Binding-site contacts:
Ligand atom O7 contacts residue GLN322 of chain 1.E at 3.3 Å (h-bond).
Ligand atom N2 contacts residue ASN345 of chain 1.E at 3.1 Å (h-bond).
Ligand atom C6 contacts residue SER347 of chain 1.E at 3.4 Å.
Ligand atom O6 contacts residue ASN345 of chain 1.E at 4.0 Å.
Ligand atom O5 contacts residue ASN345 of chain 1.E at 1.9 Å (h-bond).
Ligand atom C1 contacts residue GLN322 of chain 1.E at 4.0 Å.
Ligand atom C3 contacts residue ASN345 of chain 1.E at 3.7 Å.
Ligand atom O5 contacts residue SER347 of chain 1.E at 4.2 Å.
Ligand atom C8 contacts residue THR331 of chain 1.E at 4.2 Å.
Ligand atom C8 contacts residue ASN345 of chain 1.E at 4.3 Å.
Ligand atom C5 contacts residue GLN322 of chain 1.E at 4.0 Å.
Ligand atom C5 contacts residue ASN345 of chain 1.E at 3.3 Å.
Ligand atom C1 contacts residue ASN345 of chain 1.E at 1.4 Å.
Ligand atom C6 contacts residue ASN345 of chain 1.E at 4.0 Å.
Ligand atom C5 contacts residue SER347 of chain 1.E at 3.9 Å.
Ligand atom O7 contacts residue ASN345 of chain 1.E at 4.1 Å.
Ligand atom C4 contacts residue ASN345 of chain 1.E at 3.9 Å.
Ligand atom O5 contacts residue GLN322 of chain 1.E at 4.2 Å.
Ligand atom C7 contacts residue ASN345 of chain 1.E at 3.6 Å.
Ligand atom C7 contacts residue GLN322 of chain 1.E at 4.5 Å.
Ligand atom C2 contacts residue ASN345 of chain 1.E at 2.4 Å.

The protein below binds the small molecule below.
Small molecule (SMILES): CC(=O)N[C@@H]1[C@@H](O)[C@H](O)[C@@H](CO)O[C@H]1O

Sequence of chain 1.E:
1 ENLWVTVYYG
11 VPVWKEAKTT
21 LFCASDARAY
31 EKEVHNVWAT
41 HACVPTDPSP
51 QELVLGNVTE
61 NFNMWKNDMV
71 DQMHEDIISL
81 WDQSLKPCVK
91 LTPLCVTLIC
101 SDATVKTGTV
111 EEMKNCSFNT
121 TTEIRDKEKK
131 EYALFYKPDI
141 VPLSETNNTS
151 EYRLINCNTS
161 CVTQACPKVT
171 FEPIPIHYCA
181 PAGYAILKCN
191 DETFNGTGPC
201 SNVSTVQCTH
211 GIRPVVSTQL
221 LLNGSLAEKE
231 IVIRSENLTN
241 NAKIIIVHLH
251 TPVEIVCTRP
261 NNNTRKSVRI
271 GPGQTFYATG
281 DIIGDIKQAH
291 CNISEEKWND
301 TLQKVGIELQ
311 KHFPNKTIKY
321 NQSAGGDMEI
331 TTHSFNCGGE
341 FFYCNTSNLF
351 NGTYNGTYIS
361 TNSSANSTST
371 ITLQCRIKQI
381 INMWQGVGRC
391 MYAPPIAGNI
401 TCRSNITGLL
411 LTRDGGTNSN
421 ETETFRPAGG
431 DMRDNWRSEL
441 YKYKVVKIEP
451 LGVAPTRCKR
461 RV